Sequence of chain 1.D:
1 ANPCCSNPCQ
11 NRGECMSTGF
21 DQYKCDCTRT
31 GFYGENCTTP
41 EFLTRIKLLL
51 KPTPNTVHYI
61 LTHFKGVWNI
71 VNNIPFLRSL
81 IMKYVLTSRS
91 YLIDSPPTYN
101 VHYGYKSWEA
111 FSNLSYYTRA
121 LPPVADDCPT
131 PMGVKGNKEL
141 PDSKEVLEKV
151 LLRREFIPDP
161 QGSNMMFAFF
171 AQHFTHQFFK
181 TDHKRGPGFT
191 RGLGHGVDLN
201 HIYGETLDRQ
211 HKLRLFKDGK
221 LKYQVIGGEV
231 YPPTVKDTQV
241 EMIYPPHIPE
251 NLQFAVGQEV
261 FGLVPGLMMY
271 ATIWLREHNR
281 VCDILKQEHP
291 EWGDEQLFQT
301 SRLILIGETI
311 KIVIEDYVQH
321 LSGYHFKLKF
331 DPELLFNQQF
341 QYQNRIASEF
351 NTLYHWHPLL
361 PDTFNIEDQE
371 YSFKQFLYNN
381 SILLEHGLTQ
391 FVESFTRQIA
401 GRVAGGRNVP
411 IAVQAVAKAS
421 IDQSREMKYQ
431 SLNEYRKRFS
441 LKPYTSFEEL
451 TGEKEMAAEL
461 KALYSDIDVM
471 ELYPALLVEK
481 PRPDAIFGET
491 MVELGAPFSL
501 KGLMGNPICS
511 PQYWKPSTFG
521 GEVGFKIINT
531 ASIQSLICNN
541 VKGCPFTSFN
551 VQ

The small molecule below binds the protein below.
Small molecule (SMILES): CC(=O)N[C@@H]1[C@@H](O)[C@H](O)[C@@H](CO)O[C@H]1O

Binding-site contacts:
Ligand atom C6 contacts residue ASN36 of chain 1.D at 3.9 Å.
Ligand atom C4 contacts residue ASN36 of chain 1.D at 4.3 Å.
Ligand atom N2 contacts residue TYR23 of chain 1.D at 3.4 Å (h-bond).
Ligand atom C1 contacts residue ASN36 of chain 1.D at 1.4 Å.
Ligand atom C7 contacts residue ASN36 of chain 1.D at 3.9 Å.
Ligand atom O7 contacts residue PRO8 of chain 1.D at 4.4 Å.
Ligand atom C8 contacts residue SER6 of chain 1.D at 3.9 Å.
Ligand atom C5 contacts residue ASN36 of chain 1.D at 3.5 Å.
Ligand atom C8 contacts residue TYR23 of chain 1.D at 4.1 Å (hydrophobic).
Ligand atom C3 contacts residue ASN36 of chain 1.D at 4.0 Å.
Ligand atom N2 contacts residue ASN36 of chain 1.D at 3.6 Å.
Ligand atom C2 contacts residue ASN36 of chain 1.D at 2.9 Å.
Ligand atom C6 contacts residue GLU35 of chain 1.D at 3.5 Å.
Ligand atom O6 contacts residue ASN36 of chain 1.D at 4.2 Å.
Ligand atom O6 contacts residue GLU35 of chain 1.D at 4.2 Å.
Ligand atom O7 contacts residue ASN36 of chain 1.D at 3.6 Å.
Ligand atom C7 contacts residue TYR23 of chain 1.D at 3.9 Å (hydrophobic).
Ligand atom C7 contacts residue PRO8 of chain 1.D at 4.2 Å (hydrophobic).
Ligand atom O5 contacts residue ASN36 of chain 1.D at 2.2 Å (h-bond).
Ligand atom C1 contacts residue TYR23 of chain 1.D at 4.1 Å (hydrophobic).
Ligand atom C8 contacts residue PRO8 of chain 1.D at 3.8 Å (hydrophobic).
Ligand atom C2 contacts residue TYR23 of chain 1.D at 3.9 Å (hydrophobic).